Sequence of chain 1.C:
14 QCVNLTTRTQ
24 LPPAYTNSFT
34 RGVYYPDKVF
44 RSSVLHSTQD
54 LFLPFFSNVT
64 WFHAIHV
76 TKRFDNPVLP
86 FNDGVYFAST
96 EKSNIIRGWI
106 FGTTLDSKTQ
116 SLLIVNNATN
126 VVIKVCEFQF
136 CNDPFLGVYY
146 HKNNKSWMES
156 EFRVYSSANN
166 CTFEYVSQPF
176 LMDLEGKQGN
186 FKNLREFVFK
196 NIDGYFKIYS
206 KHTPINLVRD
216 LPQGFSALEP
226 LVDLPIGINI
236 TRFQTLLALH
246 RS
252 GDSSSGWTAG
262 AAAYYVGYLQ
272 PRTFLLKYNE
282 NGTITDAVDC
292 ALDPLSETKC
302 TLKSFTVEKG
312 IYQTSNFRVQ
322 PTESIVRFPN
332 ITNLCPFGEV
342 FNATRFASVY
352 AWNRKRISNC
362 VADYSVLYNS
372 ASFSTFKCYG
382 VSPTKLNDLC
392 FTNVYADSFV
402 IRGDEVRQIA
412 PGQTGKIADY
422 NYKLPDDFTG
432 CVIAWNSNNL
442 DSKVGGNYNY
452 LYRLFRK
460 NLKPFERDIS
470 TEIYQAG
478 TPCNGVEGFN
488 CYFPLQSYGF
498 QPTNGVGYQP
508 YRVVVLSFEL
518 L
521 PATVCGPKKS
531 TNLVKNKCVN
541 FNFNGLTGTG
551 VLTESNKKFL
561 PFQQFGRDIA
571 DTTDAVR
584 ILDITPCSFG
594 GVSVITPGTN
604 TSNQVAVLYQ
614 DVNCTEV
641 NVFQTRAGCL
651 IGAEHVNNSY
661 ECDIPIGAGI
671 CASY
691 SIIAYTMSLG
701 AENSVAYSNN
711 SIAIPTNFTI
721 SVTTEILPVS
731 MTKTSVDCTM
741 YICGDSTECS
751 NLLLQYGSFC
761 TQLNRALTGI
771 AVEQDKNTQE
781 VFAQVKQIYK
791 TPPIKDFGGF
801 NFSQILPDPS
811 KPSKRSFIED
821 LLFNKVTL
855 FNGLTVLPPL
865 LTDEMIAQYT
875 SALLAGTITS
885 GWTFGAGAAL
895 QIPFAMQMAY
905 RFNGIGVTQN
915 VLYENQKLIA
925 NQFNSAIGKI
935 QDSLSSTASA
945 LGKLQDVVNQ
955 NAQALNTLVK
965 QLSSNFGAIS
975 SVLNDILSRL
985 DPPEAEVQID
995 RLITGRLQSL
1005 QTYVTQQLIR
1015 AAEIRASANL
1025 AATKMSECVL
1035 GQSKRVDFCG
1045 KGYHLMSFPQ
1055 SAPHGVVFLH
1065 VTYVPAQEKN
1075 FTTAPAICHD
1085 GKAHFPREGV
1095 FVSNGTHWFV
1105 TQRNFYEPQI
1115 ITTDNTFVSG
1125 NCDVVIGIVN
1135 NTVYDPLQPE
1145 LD

Binding-site contacts:
Ligand atom C5 contacts residue PHE1103 of chain 1.C at 3.9 Å (hydrophobic).
Ligand atom O6 contacts residue PHE1103 of chain 1.C at 3.6 Å.
Ligand atom C3 contacts residue HIS1101 of chain 1.C at 3.6 Å.
Ligand atom C5 contacts residue ASN1098 of chain 1.C at 3.7 Å.
Ligand atom O7 contacts residue ASN1098 of chain 1.C at 3.2 Å (h-bond).
Ligand atom C6 contacts residue PHE1103 of chain 1.C at 3.5 Å (hydrophobic).
Ligand atom C4 contacts residue HIS1101 of chain 1.C at 3.9 Å.
Ligand atom N2 contacts residue THR1100 of chain 1.C at 3.2 Å (h-bond).
Ligand atom O5 contacts residue HIS1101 of chain 1.C at 4.2 Å.
Ligand atom C8 contacts residue THR1100 of chain 1.C at 4.2 Å.
Ligand atom O5 contacts residue ASN1098 of chain 1.C at 2.4 Å (h-bond).
Ligand atom C1 contacts residue ASN1098 of chain 1.C at 1.4 Å.
Ligand atom C3 contacts residue THR1100 of chain 1.C at 3.8 Å.
Ligand atom C2 contacts residue THR1100 of chain 1.C at 3.8 Å.
Ligand atom C7 contacts residue ASN1098 of chain 1.C at 3.2 Å.
Ligand atom O5 contacts residue PHE1103 of chain 1.C at 3.7 Å.
Ligand atom O3 contacts residue THR1100 of chain 1.C at 4.5 Å.
Ligand atom C7 contacts residue THR1100 of chain 1.C at 4.2 Å.
Ligand atom C1 contacts residue HIS1101 of chain 1.C at 4.0 Å.
Ligand atom O4 contacts residue HIS1101 of chain 1.C at 3.7 Å.
Ligand atom C8 contacts residue ASN1098 of chain 1.C at 3.5 Å.
Ligand atom C4 contacts residue ASN1098 of chain 1.C at 4.2 Å.
Ligand atom C2 contacts residue ASN1098 of chain 1.C at 2.5 Å.
Ligand atom C2 contacts residue HIS1101 of chain 1.C at 4.3 Å.
Ligand atom C1 contacts residue THR1100 of chain 1.C at 4.0 Å.
Ligand atom C5 contacts residue HIS1101 of chain 1.C at 3.5 Å.
Ligand atom N2 contacts residue ASN1098 of chain 1.C at 2.9 Å (h-bond).
Ligand atom C1 contacts residue PHE1103 of chain 1.C at 4.4 Å (hydrophobic).
Ligand atom C3 contacts residue ASN1098 of chain 1.C at 3.8 Å.

The protein below binds the small molecule below.
Small molecule (SMILES): CC(=O)N[C@@H]1[C@@H](O)[C@H](O)[C@@H](CO)O[C@H]1O